Binding-site contacts:
Ligand atom O1B contacts residue SER147 of chain 2.D at 3.2 Å (h-bond).
Ligand atom O3G contacts residue SER148 of chain 2.D at 2.6 Å (h-bond).
Ligand atom O1A contacts residue SER29 of chain 2.D at 3.2 Å (h-bond).
Ligand atom O3B contacts residue SER146 of chain 2.D at 3.3 Å.
Ligand atom O2B contacts residue ARG110 of chain 2.D at 3.4 Å (salt-bridge).
Ligand atom O1B contacts residue HIS37 of chain 2.D at 2.9 Å (h-bond).
Ligand atom O1A contacts residue HIS37 of chain 2.D at 3.6 Å (h-bond).
Ligand atom N6 contacts residue TYR142 of chain 2.D at 3.0 Å (h-bond).
Ligand atom N7 contacts residue ARG110 of chain 2.D at 3.0 Å (salt-bridge).
Ligand atom C2 contacts residue THR138 of chain 2.D at 3.5 Å.
Ligand atom O2A contacts residue MG1 of chain 2.K at 2.5 Å.
Ligand atom O2G contacts residue ARG110 of chain 2.D at 3.4 Å (salt-bridge).
Ligand atom C5' contacts residue HIS37 of chain 2.D at 3.5 Å.
Ligand atom C5 contacts residue ARG110 of chain 2.D at 3.7 Å.
Ligand atom N3 contacts residue ILE40 of chain 2.D at 3.5 Å.
Ligand atom PA contacts residue HIS37 of chain 2.D at 3.8 Å.
Ligand atom O1A contacts residue PHE30 of chain 2.D at 2.8 Å (h-bond).
Ligand atom N1 contacts residue THR138 of chain 2.D at 3.0 Å (h-bond).
Ligand atom N6 contacts residue GLY36 of chain 2.D at 3.4 Å.
Ligand atom N7 contacts residue VAL145 of chain 2.D at 3.4 Å (h-bond).
Ligand atom C3A contacts residue MG1 of chain 2.K at 3.0 Å.
Ligand atom C5' contacts residue GLY28 of chain 2.D at 3.8 Å.
Ligand atom PG contacts residue SER148 of chain 2.D at 3.8 Å.
Ligand atom O2' contacts residue GLY108 of chain 2.D at 3.0 Å (h-bond).
Ligand atom O1G contacts residue MG1 of chain 2.K at 2.8 Å.
Ligand atom C5' contacts residue PRO27 of chain 2.D at 3.6 Å (hydrophobic).
Ligand atom O3B contacts residue SER147 of chain 2.D at 3.2 Å (h-bond).
Ligand atom PA contacts residue MG1 of chain 2.K at 3.4 Å.
Ligand atom O3G contacts residue SER147 of chain 2.D at 3.8 Å.
Ligand atom O2A contacts residue SER29 of chain 2.D at 3.5 Å (h-bond).
Ligand atom O2A contacts residue GLY28 of chain 2.D at 3.7 Å.
Ligand atom C6 contacts residue GLY36 of chain 2.D at 3.6 Å.
Ligand atom O5' contacts residue HIS37 of chain 2.D at 3.0 Å (h-bond).
Ligand atom N6 contacts residue VAL145 of chain 2.D at 3.2 Å (h-bond).
Ligand atom C8 contacts residue HIS37 of chain 2.D at 3.4 Å.
Ligand atom N3 contacts residue GLY108 of chain 2.D at 3.5 Å.
Ligand atom C2 contacts residue ILE40 of chain 2.D at 3.7 Å (hydrophobic).
Ligand atom O4' contacts residue HIS37 of chain 2.D at 3.4 Å.
Ligand atom O3' contacts residue LYS107 of chain 2.D at 3.7 Å.
Ligand atom C8 contacts residue ARG110 of chain 2.D at 3.2 Å.

This small molecule binds to this protein.
Small molecule (SMILES): Nc1ncnc2c1ncn2[C@@H]1O[C@H](CO[P](=O)(O)C[P](=O)(O)OP(=O)(O)O)[C@@H](O)[C@H]1O

Sequence of chain 2.D:
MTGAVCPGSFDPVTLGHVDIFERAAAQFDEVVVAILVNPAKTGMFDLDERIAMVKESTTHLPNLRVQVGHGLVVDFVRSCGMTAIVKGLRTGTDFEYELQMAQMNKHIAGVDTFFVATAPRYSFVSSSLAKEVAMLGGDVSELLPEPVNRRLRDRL